Sequence of chain 1.G:
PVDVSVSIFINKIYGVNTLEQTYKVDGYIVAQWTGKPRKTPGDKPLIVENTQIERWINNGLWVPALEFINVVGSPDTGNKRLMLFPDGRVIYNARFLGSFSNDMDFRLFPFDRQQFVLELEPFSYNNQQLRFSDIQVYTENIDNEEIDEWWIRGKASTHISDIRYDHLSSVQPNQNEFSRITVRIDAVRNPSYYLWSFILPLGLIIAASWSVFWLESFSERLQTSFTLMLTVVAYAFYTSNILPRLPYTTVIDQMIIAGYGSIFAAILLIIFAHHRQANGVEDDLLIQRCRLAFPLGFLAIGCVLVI

Sequence of chain 1.F:
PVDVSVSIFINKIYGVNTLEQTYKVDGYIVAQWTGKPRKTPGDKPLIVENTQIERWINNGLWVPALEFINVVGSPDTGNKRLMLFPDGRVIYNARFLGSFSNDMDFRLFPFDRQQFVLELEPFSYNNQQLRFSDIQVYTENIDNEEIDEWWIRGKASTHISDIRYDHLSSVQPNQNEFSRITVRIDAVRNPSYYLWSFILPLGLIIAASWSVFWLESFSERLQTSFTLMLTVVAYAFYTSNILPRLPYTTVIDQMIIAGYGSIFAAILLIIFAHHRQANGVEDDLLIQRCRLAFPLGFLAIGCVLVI

Binding-site contacts:
Ligand atom CAY contacts residue PHE9 of chain 1.F at 3.4 Å (hydrophobic).
Ligand atom CAL contacts residue ASN93 of chain 1.F at 4.0 Å.
Ligand atom O contacts residue ARG81 of chain 1.F at 3.3 Å (salt-bridge).
Ligand atom CA contacts residue ASN93 of chain 1.F at 3.9 Å.
Ligand atom CAW contacts residue VAL171 of chain 1.G at 3.8 Å (hydrophobic).
Ligand atom CAZ contacts residue TYR165 of chain 1.G at 3.5 Å (hydrophobic).
Ligand atom BR contacts residue TYR165 of chain 1.G at 3.4 Å.
Ligand atom CAV contacts residue TYR165 of chain 1.G at 4.2 Å (hydrophobic).
Ligand atom CAY contacts residue TYR165 of chain 1.G at 3.8 Å (hydrophobic).
Ligand atom CAU contacts residue PHE9 of chain 1.F at 3.9 Å (hydrophobic).
Ligand atom CAV contacts residue HIS167 of chain 1.G at 3.6 Å.
Ligand atom CAL contacts residue PHE123 of chain 1.G at 4.0 Å (hydrophobic).
Ligand atom CAK contacts residue PHE123 of chain 1.G at 3.4 Å (hydrophobic).
Ligand atom NAR contacts residue SER170 of chain 1.G at 4.0 Å.
Ligand atom CAS contacts residue HIS167 of chain 1.G at 3.4 Å.
Ligand atom CAE contacts residue ASN93 of chain 1.F at 4.2 Å.
Ligand atom CAF contacts residue ASN93 of chain 1.F at 4.2 Å.
Ligand atom CAT contacts residue HIS167 of chain 1.G at 3.2 Å.
Ligand atom CAK contacts residue GLU121 of chain 1.G at 4.2 Å.
Ligand atom NAR contacts residue GLN172 of chain 1.G at 4.1 Å.
Ligand atom CAC contacts residue TYR165 of chain 1.G at 3.9 Å (hydrophobic).
Ligand atom CAX contacts residue GLN172 of chain 1.G at 3.3 Å.
Ligand atom BR contacts residue GLU140 of chain 1.F at 3.3 Å.
Ligand atom CAS contacts residue SER170 of chain 1.G at 3.5 Å.
Ligand atom C contacts residue ARG81 of chain 1.F at 4.0 Å.
Ligand atom CAU contacts residue TYR165 of chain 1.G at 4.2 Å (hydrophobic).
Ligand atom FAA contacts residue TYR28 of chain 1.F at 3.9 Å.
Ligand atom CAW contacts residue GLN172 of chain 1.G at 3.2 Å.
Ligand atom CAC contacts residue TYR28 of chain 1.F at 3.8 Å (hydrophobic).
Ligand atom CA contacts residue VAL30 of chain 1.F at 3.6 Å (hydrophobic).
Ligand atom CAW contacts residue SER170 of chain 1.G at 3.5 Å.
Ligand atom CAZ contacts residue HIS167 of chain 1.G at 3.4 Å.
Ligand atom N contacts residue ASN93 of chain 1.F at 3.2 Å (h-bond).
Ligand atom CAQ contacts residue GLN172 of chain 1.G at 3.9 Å.
Ligand atom CAJ contacts residue TYR165 of chain 1.G at 4.0 Å (hydrophobic).
Ligand atom CAT contacts residue SER170 of chain 1.G at 3.4 Å.
Ligand atom BR contacts residue PHE9 of chain 1.F at 3.2 Å.
Ligand atom CAZ contacts residue PHE9 of chain 1.F at 3.8 Å (hydrophobic).
Ligand atom CAX contacts residue VAL171 of chain 1.G at 4.1 Å (hydrophobic).
Ligand atom CAJ contacts residue GLU121 of chain 1.G at 3.8 Å.

The small molecule below binds the protein below.
Small molecule (SMILES): CCN(CC)CCN1C(=O)CN=C(c2ccccc2F)c2cc(Br)ccc21